Binding-site contacts:
Ligand atom C4 contacts residue THR205 of chain 1.A at 4.5 Å.
Ligand atom O6 contacts residue PRO207 of chain 1.A at 3.8 Å.
Ligand atom N2 contacts residue THR205 of chain 1.A at 3.7 Å.
Ligand atom C2 contacts residue ASN203 of chain 1.A at 2.3 Å.
Ligand atom C5 contacts residue ASN203 of chain 1.A at 3.7 Å.
Ligand atom O7 contacts residue ASN203 of chain 1.A at 3.4 Å (h-bond).
Ligand atom C8 contacts residue GLU244 of chain 1.A at 4.1 Å.
Ligand atom O6 contacts residue GLY206 of chain 1.A at 4.5 Å.
Ligand atom O5 contacts residue THR205 of chain 1.A at 3.7 Å.
Ligand atom C8 contacts residue ASN245 of chain 1.A at 4.5 Å.
Ligand atom O5 contacts residue ASN203 of chain 1.A at 2.5 Å (h-bond).
Ligand atom C7 contacts residue ASN203 of chain 1.A at 3.2 Å.
Ligand atom C3 contacts residue ASN203 of chain 1.A at 3.7 Å.
Ligand atom C7 contacts residue SER243 of chain 1.A at 4.4 Å.
Ligand atom O7 contacts residue ILE246 of chain 1.A at 3.8 Å.
Ligand atom C2 contacts residue THR205 of chain 1.A at 4.1 Å.
Ligand atom C8 contacts residue ASN203 of chain 1.A at 4.3 Å.
Ligand atom N2 contacts residue ASN203 of chain 1.A at 2.7 Å (h-bond).
Ligand atom C4 contacts residue ASN203 of chain 1.A at 4.2 Å.
Ligand atom C5 contacts residue THR205 of chain 1.A at 3.7 Å.
Ligand atom C8 contacts residue ILE246 of chain 1.A at 4.5 Å (hydrophobic).
Ligand atom C1 contacts residue ASN203 of chain 1.A at 1.4 Å.
Ligand atom C8 contacts residue PRO207 of chain 1.A at 4.4 Å (hydrophobic).
Ligand atom C3 contacts residue THR205 of chain 1.A at 4.0 Å.
Ligand atom C8 contacts residue SER243 of chain 1.A at 3.0 Å.
Ligand atom C1 contacts residue THR205 of chain 1.A at 3.2 Å.

This small molecule binds to this protein.
Small molecule (SMILES): CC(=O)N[C@H]1[C@H](O[C@H]2[C@H](O)[C@@H](NC(C)=O)CO[C@@H]2CO)O[C@H](CO)[C@@H](O)[C@@H]1O

Sequence of chain 1.A:
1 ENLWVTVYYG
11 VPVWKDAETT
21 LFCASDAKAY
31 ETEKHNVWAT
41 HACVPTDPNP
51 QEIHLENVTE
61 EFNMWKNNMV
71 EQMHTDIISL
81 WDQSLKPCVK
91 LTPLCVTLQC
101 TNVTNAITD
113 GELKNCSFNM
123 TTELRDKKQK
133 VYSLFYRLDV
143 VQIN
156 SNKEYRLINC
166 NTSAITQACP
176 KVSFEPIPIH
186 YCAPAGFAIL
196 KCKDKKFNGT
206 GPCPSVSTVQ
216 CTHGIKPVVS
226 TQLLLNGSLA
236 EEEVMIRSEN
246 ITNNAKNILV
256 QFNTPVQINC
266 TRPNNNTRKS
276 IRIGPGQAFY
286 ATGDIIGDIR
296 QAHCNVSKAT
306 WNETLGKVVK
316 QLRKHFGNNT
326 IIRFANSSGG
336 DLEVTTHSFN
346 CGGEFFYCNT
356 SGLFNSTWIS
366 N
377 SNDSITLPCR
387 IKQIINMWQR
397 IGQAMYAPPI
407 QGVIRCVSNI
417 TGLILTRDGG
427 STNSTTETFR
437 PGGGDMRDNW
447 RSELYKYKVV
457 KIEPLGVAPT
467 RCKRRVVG